Sequence of chain 1.A:
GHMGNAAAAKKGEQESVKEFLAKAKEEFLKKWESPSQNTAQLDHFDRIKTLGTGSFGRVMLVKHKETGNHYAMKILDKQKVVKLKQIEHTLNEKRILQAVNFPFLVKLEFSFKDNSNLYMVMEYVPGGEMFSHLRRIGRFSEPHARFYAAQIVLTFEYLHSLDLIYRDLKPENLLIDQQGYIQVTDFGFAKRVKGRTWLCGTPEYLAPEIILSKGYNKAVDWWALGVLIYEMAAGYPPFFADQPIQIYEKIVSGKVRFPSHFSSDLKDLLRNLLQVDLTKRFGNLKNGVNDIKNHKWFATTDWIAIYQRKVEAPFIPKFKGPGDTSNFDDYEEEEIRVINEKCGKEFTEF

A small-molecule ligand and the protein it binds are described below.
Small molecule (SMILES): Nc1nccc2c(S(=O)(=O)N3CCCNCC3)cccc12

Binding-site contacts:
Ligand atom C1 contacts residue TYR125 of chain 1.A at 3.7 Å (hydrophobic).
Ligand atom C9 contacts residue GLU130 of chain 1.A at 3.5 Å.
Ligand atom N contacts residue VAL126 of chain 1.A at 3.8 Å.
Ligand atom O1 contacts residue VAL60 of chain 1.A at 3.6 Å.
Ligand atom C7 contacts residue ASN174 of chain 1.A at 3.9 Å.
Ligand atom C13 contacts residue LEU176 of chain 1.A at 3.6 Å (hydrophobic).
Ligand atom C1 contacts residue PHE330 of chain 1.A at 3.7 Å (hydrophobic).
Ligand atom C contacts residue ALA73 of chain 1.A at 3.4 Å (hydrophobic).
Ligand atom C contacts residue LEU176 of chain 1.A at 3.7 Å (hydrophobic).
Ligand atom N1 contacts residue VAL126 of chain 1.A at 2.9 Å (h-bond).
Ligand atom N contacts residue VAL107 of chain 1.A at 3.7 Å.
Ligand atom C7 contacts residue ASP187 of chain 1.A at 3.7 Å.
Ligand atom C2 contacts residue PHE330 of chain 1.A at 3.8 Å (hydrophobic).
Ligand atom C1 contacts residue LEU176 of chain 1.A at 3.7 Å (hydrophobic).
Ligand atom C8 contacts residue THR186 of chain 1.A at 3.8 Å.
Ligand atom O1 contacts residue GLY53 of chain 1.A at 3.4 Å (h-bond).
Ligand atom C11 contacts residue MET123 of chain 1.A at 3.9 Å (hydrophobic).
Ligand atom C contacts residue VAL126 of chain 1.A at 3.9 Å (hydrophobic).
Ligand atom N3 contacts residue ASN174 of chain 1.A at 3.3 Å (h-bond).
Ligand atom C contacts residue GLU124 of chain 1.A at 3.8 Å.
Ligand atom O1 contacts residue LEU52 of chain 1.A at 3.7 Å.
Ligand atom C4 contacts residue VAL60 of chain 1.A at 3.9 Å (hydrophobic).
Ligand atom C3 contacts residue LEU176 of chain 1.A at 3.5 Å (hydrophobic).
Ligand atom N3 contacts residue GLU173 of chain 1.A at 3.4 Å (salt-bridge).
Ligand atom C11 contacts residue THR186 of chain 1.A at 3.7 Å.
Ligand atom O contacts residue PHE330 of chain 1.A at 3.3 Å.
Ligand atom C1 contacts residue VAL126 of chain 1.A at 3.5 Å (hydrophobic).
Ligand atom C12 contacts residue MET123 of chain 1.A at 3.7 Å (hydrophobic).
Ligand atom N contacts residue MET123 of chain 1.A at 3.9 Å.
Ligand atom N1 contacts residue TYR125 of chain 1.A at 3.7 Å.
Ligand atom N3 contacts residue ASP187 of chain 1.A at 3.2 Å (salt-bridge).
Ligand atom C13 contacts residue ALA73 of chain 1.A at 3.8 Å (hydrophobic).
Ligand atom N contacts residue ALA73 of chain 1.A at 3.6 Å.
Ligand atom C2 contacts residue LEU176 of chain 1.A at 3.6 Å (hydrophobic).
Ligand atom N1 contacts residue LEU176 of chain 1.A at 3.8 Å.
Ligand atom C8 contacts residue GLU173 of chain 1.A at 3.5 Å.
Ligand atom C12 contacts residue THR186 of chain 1.A at 3.6 Å.
Ligand atom N1 contacts residue ALA73 of chain 1.A at 3.5 Å.
Ligand atom N contacts residue GLU124 of chain 1.A at 2.7 Å (salt-bridge).
Ligand atom O contacts residue LEU176 of chain 1.A at 3.8 Å.